Binding-site contacts:
Ligand atom O6 contacts residue ASN239 of chain 1.A at 4.4 Å.
Ligand atom N2 contacts residue ASN239 of chain 1.A at 2.9 Å (h-bond).
Ligand atom C4 contacts residue ASN239 of chain 1.A at 4.2 Å.
Ligand atom C5 contacts residue ASN239 of chain 1.A at 3.7 Å.
Ligand atom C1 contacts residue ASN239 of chain 1.A at 1.4 Å.
Ligand atom C2 contacts residue ASN239 of chain 1.A at 2.5 Å.
Ligand atom C8 contacts residue ASN239 of chain 1.A at 4.4 Å.
Ligand atom O7 contacts residue ASN239 of chain 1.A at 3.1 Å (h-bond).
Ligand atom N2 contacts residue MET237 of chain 1.A at 4.2 Å.
Ligand atom C3 contacts residue ASN239 of chain 1.A at 3.8 Å.
Ligand atom C8 contacts residue MET237 of chain 1.A at 4.4 Å (hydrophobic).
Ligand atom O5 contacts residue ASN239 of chain 1.A at 2.4 Å (h-bond).
Ligand atom C7 contacts residue ASN239 of chain 1.A at 3.2 Å.

Sequence of chain 1.A:
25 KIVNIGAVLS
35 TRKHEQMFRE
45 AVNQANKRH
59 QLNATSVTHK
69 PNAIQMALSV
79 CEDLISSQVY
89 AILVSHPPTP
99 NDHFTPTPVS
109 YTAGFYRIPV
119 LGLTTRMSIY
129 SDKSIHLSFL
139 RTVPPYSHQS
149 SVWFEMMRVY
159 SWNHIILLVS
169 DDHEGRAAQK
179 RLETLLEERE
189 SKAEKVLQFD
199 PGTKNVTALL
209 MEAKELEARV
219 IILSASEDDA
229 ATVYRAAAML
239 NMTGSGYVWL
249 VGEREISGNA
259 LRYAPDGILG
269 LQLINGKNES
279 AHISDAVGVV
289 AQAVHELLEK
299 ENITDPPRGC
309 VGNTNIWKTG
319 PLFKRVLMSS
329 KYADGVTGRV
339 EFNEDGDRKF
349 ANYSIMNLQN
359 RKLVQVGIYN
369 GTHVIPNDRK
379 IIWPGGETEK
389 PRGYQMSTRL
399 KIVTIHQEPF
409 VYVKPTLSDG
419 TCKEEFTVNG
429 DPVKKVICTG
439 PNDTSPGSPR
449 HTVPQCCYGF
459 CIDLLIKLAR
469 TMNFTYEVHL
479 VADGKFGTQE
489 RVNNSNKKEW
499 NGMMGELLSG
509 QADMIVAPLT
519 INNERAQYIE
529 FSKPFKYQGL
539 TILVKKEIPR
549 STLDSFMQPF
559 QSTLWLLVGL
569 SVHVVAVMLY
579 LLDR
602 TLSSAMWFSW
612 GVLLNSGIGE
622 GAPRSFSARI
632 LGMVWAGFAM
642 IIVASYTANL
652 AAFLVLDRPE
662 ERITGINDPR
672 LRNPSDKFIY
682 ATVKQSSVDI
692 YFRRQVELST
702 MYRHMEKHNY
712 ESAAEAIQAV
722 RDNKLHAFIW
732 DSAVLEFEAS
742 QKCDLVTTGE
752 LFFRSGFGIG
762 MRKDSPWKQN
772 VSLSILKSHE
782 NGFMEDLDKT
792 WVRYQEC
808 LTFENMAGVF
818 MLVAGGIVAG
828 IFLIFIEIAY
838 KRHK

A small-molecule ligand and the protein it binds are described below.
Small molecule (SMILES): CC(=O)N[C@@H]1[C@@H](O)[C@H](O)[C@@H](CO)O[C@H]1O